Sequence of chain 1.B:
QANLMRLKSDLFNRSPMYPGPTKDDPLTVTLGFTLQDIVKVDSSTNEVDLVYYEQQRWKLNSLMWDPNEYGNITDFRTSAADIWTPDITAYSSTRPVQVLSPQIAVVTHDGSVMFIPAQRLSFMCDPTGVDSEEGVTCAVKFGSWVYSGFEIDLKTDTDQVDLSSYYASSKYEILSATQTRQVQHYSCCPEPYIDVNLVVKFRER

Binding-site contacts:
Ligand atom CAL contacts residue TYR186 of chain 1.B at 4.2 Å (hydrophobic).
Ligand atom CAE contacts residue CYS189 of chain 1.B at 3.4 Å (hydrophobic).
Ligand atom OAJ contacts residue TYR186 of chain 1.B at 3.6 Å.
Ligand atom OAO contacts residue TYR53 of chain 1.C at 3.5 Å.
Ligand atom CAB contacts residue TYR193 of chain 1.B at 4.4 Å (hydrophobic).
Ligand atom CAU contacts residue TYR186 of chain 1.B at 4.3 Å (hydrophobic).
Ligand atom CAT contacts residue TYR186 of chain 1.B at 3.7 Å (hydrophobic).
Ligand atom CAU contacts residue TYR193 of chain 1.B at 3.5 Å (hydrophobic).
Ligand atom CAX contacts residue TRP145 of chain 1.B at 3.3 Å (hydrophobic).
Ligand atom CAE contacts residue CYS188 of chain 1.B at 3.6 Å (hydrophobic).
Ligand atom CAW contacts residue TRP145 of chain 1.B at 3.7 Å (hydrophobic).
Ligand atom CAE contacts residue TYR193 of chain 1.B at 3.9 Å (hydrophobic).
Ligand atom NAY contacts residue SER144 of chain 1.B at 3.9 Å.
Ligand atom CAM contacts residue TYR186 of chain 1.B at 3.8 Å (hydrophobic).
Ligand atom CAC contacts residue TYR193 of chain 1.B at 3.5 Å (hydrophobic).
Ligand atom CAF contacts residue CYS188 of chain 1.B at 3.4 Å (hydrophobic).
Ligand atom CAV contacts residue TYR193 of chain 1.B at 4.1 Å (hydrophobic).
Ligand atom CAI contacts residue TYR186 of chain 1.B at 4.1 Å (hydrophobic).
Ligand atom CAU contacts residue TYR91 of chain 1.B at 4.3 Å (hydrophobic).
Ligand atom CAS contacts residue TRP145 of chain 1.B at 3.7 Å (hydrophobic).
Ligand atom CAF contacts residue CYS189 of chain 1.B at 4.0 Å (hydrophobic).
Ligand atom CAD contacts residue CYS189 of chain 1.B at 4.4 Å (hydrophobic).
Ligand atom CAQ contacts residue TYR91 of chain 1.B at 3.4 Å (hydrophobic).
Ligand atom CAD contacts residue MET114 of chain 1.C at 4.1 Å (hydrophobic).
Ligand atom CAV contacts residue TRP145 of chain 1.B at 3.3 Å (hydrophobic).
Ligand atom OAJ contacts residue CYS188 of chain 1.B at 4.2 Å.
Ligand atom CAG contacts residue TRP145 of chain 1.B at 4.2 Å (hydrophobic).
Ligand atom CAR contacts residue TYR91 of chain 1.B at 3.5 Å (hydrophobic).
Ligand atom CAQ contacts residue TYR53 of chain 1.C at 3.7 Å (hydrophobic).
Ligand atom CAS contacts residue SER144 of chain 1.B at 3.6 Å.
Ligand atom CAP contacts residue TYR53 of chain 1.C at 3.6 Å (hydrophobic).
Ligand atom CAN contacts residue TYR186 of chain 1.B at 3.8 Å (hydrophobic).
Ligand atom NAY contacts residue TRP145 of chain 1.B at 2.7 Å (h-bond).
Ligand atom CAD contacts residue TYR193 of chain 1.B at 3.1 Å (hydrophobic).
Ligand atom CAQ contacts residue TRP145 of chain 1.B at 4.2 Å (hydrophobic).
Ligand atom CAT contacts residue TYR91 of chain 1.B at 3.9 Å (hydrophobic).
Ligand atom CAS contacts residue TYR91 of chain 1.B at 3.5 Å (hydrophobic).
Ligand atom CAW contacts residue ILE116 of chain 1.C at 3.9 Å (hydrophobic).
Ligand atom CAC contacts residue MET114 of chain 1.C at 4.3 Å (hydrophobic).
Ligand atom CAP contacts residue TYR91 of chain 1.B at 3.3 Å (hydrophobic).

The small molecule below binds the protein below.
Small molecule (SMILES): O=C1C[C@@H]2OCC=C3CN4CC[C@]56c7ccccc7N1[C@H]5[C@H]2[C@H]3C[C@H]46

Sequence of chain 1.C:
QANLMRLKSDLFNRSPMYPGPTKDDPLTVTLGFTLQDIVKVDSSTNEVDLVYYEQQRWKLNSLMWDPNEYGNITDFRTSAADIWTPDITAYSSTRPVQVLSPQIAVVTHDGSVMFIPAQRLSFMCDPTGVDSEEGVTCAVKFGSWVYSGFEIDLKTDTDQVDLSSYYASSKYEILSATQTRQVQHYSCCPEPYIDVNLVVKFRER